Sequence of chain 1.B:
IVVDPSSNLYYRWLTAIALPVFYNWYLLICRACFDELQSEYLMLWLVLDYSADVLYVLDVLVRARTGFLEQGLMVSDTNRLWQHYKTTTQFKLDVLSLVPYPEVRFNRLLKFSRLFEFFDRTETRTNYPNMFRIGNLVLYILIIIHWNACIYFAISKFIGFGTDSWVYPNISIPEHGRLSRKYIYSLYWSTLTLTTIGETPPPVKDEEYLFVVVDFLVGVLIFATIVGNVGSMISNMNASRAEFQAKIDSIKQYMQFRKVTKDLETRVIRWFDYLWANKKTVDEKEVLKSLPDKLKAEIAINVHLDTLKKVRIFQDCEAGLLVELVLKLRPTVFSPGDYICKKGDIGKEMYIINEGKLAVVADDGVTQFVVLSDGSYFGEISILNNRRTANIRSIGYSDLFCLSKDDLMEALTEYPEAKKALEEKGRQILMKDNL

A protein and the small-molecule ligand that binds it are described below.
Small molecule (SMILES): CC(=O)N[C@@H]1[C@@H](O)[C@H](O)[C@@H](CO)O[C@H]1O

Binding-site contacts:
Ligand atom N2 contacts residue ASN197 of chain 1.B at 2.9 Å (h-bond).
Ligand atom C1 contacts residue SER199 of chain 1.B at 3.8 Å.
Ligand atom O5 contacts residue SER199 of chain 1.B at 3.7 Å.
Ligand atom C2 contacts residue ASN197 of chain 1.B at 2.5 Å.
Ligand atom C5 contacts residue ASN197 of chain 1.B at 3.7 Å.
Ligand atom C7 contacts residue ASN197 of chain 1.B at 3.5 Å.
Ligand atom C1 contacts residue ASN197 of chain 1.B at 1.4 Å.
Ligand atom C8 contacts residue ASN197 of chain 1.B at 4.5 Å.
Ligand atom C5 contacts residue SER199 of chain 1.B at 4.0 Å.
Ligand atom C8 contacts residue PHE188 of chain 1.B at 3.4 Å (hydrophobic).
Ligand atom C4 contacts residue ASN197 of chain 1.B at 4.2 Å.
Ligand atom C8 contacts residue THR190 of chain 1.B at 4.3 Å.
Ligand atom C7 contacts residue PHE188 of chain 1.B at 4.2 Å (hydrophobic).
Ligand atom C3 contacts residue ASN197 of chain 1.B at 3.8 Å.
Ligand atom O5 contacts residue ASN197 of chain 1.B at 2.4 Å (h-bond).
Ligand atom C8 contacts residue GLY189 of chain 1.B at 4.3 Å.
Ligand atom O7 contacts residue GLY189 of chain 1.B at 4.4 Å.
Ligand atom O7 contacts residue ASN197 of chain 1.B at 3.8 Å.